Binding-site contacts:
Ligand atom C4 contacts residue VAL202 of chain 4.A at 3.7 Å (hydrophobic).
Ligand atom N7 contacts residue PRO203 of chain 4.A at 4.2 Å.
Ligand atom N1 contacts residue VAL202 of chain 4.A at 3.6 Å.
Ligand atom C2' contacts residue HIS413 of chain 4.A at 3.8 Å.
Ligand atom N1 contacts residue GLY422 of chain 4.A at 3.0 Å (h-bond).
Ligand atom N4 contacts residue VAL202 of chain 4.A at 2.9 Å (h-bond).
Ligand atom C5 contacts residue SER415 of chain 4.A at 4.1 Å.
Ligand atom N3 contacts residue ASP201 of chain 4.A at 4.1 Å.
Ligand atom C6 contacts residue GLY422 of chain 4.A at 3.8 Å.
Ligand atom C1' contacts residue PRO203 of chain 4.A at 4.1 Å (hydrophobic).
Ligand atom N3 contacts residue PRO203 of chain 4.A at 4.2 Å.
Ligand atom C2 contacts residue GLY422 of chain 4.A at 3.3 Å.
Ligand atom C5 contacts residue ASP201 of chain 4.A at 4.1 Å.
Ligand atom N7 contacts residue SER415 of chain 4.A at 4.0 Å.
Ligand atom C6 contacts residue SER415 of chain 4.A at 4.1 Å.
Ligand atom C2' contacts residue PRO203 of chain 4.A at 3.3 Å (hydrophobic).
Ligand atom N1 contacts residue PRO203 of chain 4.A at 4.1 Å.
Ligand atom N6 contacts residue GLY420 of chain 4.A at 3.7 Å.
Ligand atom N4 contacts residue ASP201 of chain 4.A at 2.5 Å.
Ligand atom C6 contacts residue VAL202 of chain 4.A at 4.2 Å (hydrophobic).
Ligand atom N1 contacts residue PRO203 of chain 4.A at 3.8 Å.
Ligand atom N6 contacts residue GLY422 of chain 4.A at 3.4 Å (h-bond).
Ligand atom N7 contacts residue HIS413 of chain 4.A at 4.1 Å.
Ligand atom N3 contacts residue PRO414 of chain 4.A at 4.2 Å.
Ligand atom C2' contacts residue PRO414 of chain 4.A at 3.8 Å (hydrophobic).
Ligand atom N6 contacts residue SER415 of chain 4.A at 3.6 Å.
Ligand atom C4 contacts residue PRO203 of chain 4.A at 4.1 Å (hydrophobic).
Ligand atom N6 contacts residue PHE421 of chain 4.A at 3.9 Å.
Ligand atom C4 contacts residue PRO203 of chain 4.A at 4.2 Å (hydrophobic).
Ligand atom C6 contacts residue PRO203 of chain 4.A at 4.0 Å (hydrophobic).
Ligand atom C8 contacts residue HIS413 of chain 4.A at 3.8 Å.
Ligand atom N7 contacts residue ASN392 of chain 4.A at 4.2 Å.
Ligand atom C5 contacts residue VAL202 of chain 4.A at 3.6 Å (hydrophobic).
Ligand atom C4 contacts residue ASP201 of chain 4.A at 3.7 Å.
Ligand atom C2 contacts residue VAL202 of chain 4.A at 4.2 Å (hydrophobic).
Ligand atom C2 contacts residue PRO203 of chain 4.A at 3.9 Å (hydrophobic).
Ligand atom C6 contacts residue PRO203 of chain 4.A at 4.0 Å (hydrophobic).
Ligand atom C5 contacts residue PRO203 of chain 4.A at 4.0 Å (hydrophobic).
Ligand atom C5 contacts residue PRO203 of chain 4.A at 3.9 Å (hydrophobic).
Ligand atom C5 contacts residue ARG91 of chain 4.A at 4.1 Å.

The small molecule below binds the protein below.
Small molecule (SMILES): Nc1ccn([C@H]2C[C@H](O[P](=O)(O)OC[C@H]3O[C@@H](n4cnc5c(N)ncnc54)C[C@@H]3O)[C@@H](COP(=O)(O)O)O2)c(=O)n1

Sequence of chain 4.A:
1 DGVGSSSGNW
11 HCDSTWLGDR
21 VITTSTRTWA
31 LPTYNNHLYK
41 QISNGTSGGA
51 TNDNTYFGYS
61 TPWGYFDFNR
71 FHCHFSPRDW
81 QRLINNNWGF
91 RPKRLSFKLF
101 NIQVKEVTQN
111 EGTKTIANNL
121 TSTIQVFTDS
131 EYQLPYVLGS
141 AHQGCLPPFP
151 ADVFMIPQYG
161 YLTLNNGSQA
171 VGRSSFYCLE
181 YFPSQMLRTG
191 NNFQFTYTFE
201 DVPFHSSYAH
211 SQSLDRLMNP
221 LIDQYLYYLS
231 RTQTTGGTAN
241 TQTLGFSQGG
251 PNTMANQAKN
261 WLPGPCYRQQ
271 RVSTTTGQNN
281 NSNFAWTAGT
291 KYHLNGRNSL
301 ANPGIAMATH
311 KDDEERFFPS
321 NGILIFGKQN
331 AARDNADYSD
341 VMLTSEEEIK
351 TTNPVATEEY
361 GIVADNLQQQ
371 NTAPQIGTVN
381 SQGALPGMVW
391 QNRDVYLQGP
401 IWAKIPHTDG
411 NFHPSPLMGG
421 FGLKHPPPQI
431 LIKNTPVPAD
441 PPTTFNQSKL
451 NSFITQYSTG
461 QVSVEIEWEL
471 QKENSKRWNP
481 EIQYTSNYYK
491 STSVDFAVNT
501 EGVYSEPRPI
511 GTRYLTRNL